This small molecule binds to this protein.
Small molecule (SMILES): O=C(c1cccc(-c2cccc(O)c2F)n1)c1ccc(F)c(O)c1O

Binding-site contacts:
Ligand atom C12 contacts residue GLN150 of chain 3.A at 3.7 Å.
Ligand atom C16 contacts residue TYR156 of chain 3.A at 3.8 Å (hydrophobic).
Ligand atom C14 contacts residue NAD1 of chain 3.B at 3.5 Å.
Ligand atom C4 contacts residue GLN150 of chain 3.A at 3.5 Å.
Ligand atom N contacts residue GLN150 of chain 3.A at 3.5 Å (h-bond).
Ligand atom C14 contacts residue SER143 of chain 3.A at 3.6 Å.
Ligand atom C7 contacts residue LEU197 of chain 3.A at 3.6 Å (hydrophobic).
Ligand atom C17 contacts residue GLN150 of chain 3.A at 3.5 Å.
Ligand atom F contacts residue NAD1 of chain 3.B at 3.8 Å.
Ligand atom O contacts residue GLN152 of chain 3.A at 3.2 Å (h-bond).
Ligand atom C13 contacts residue ASN188 of chain 3.A at 3.4 Å.
Ligand atom C contacts residue GLN150 of chain 3.A at 3.7 Å.
Ligand atom C16 contacts residue NAD1 of chain 3.B at 3.5 Å.
Ligand atom O2 contacts residue TYR156 of chain 3.A at 2.5 Å (h-bond).
Ligand atom C contacts residue ALA151 of chain 3.A at 3.4 Å (hydrophobic).
Ligand atom C9 contacts residue LEU197 of chain 3.A at 3.5 Å (hydrophobic).
Ligand atom C15 contacts residue SER143 of chain 3.A at 3.5 Å.
Ligand atom C8 contacts residue TRP194 of chain 3.A at 3.4 Å (hydrophobic).
Ligand atom C15 contacts residue NAD1 of chain 3.B at 3.1 Å.
Ligand atom C13 contacts residue TYR255 of chain 2.A at 3.2 Å (hydrophobic).
Ligand atom O2 contacts residue NAD1 of chain 3.B at 2.8 Å.
Ligand atom O3 contacts residue TYR156 of chain 3.A at 3.1 Å (h-bond).
Ligand atom F contacts residue SER143 of chain 3.A at 2.8 Å.
Ligand atom C16 contacts residue HIS95 of chain 3.A at 3.5 Å.
Ligand atom O3 contacts residue NAD1 of chain 3.B at 3.6 Å.
Ligand atom O1 contacts residue LEU197 of chain 3.A at 3.5 Å.
Ligand atom O contacts residue ALA151 of chain 3.A at 2.8 Å (h-bond).
Ligand atom C3 contacts residue GLN150 of chain 3.A at 3.7 Å.
Ligand atom C12 contacts residue ASN188 of chain 3.A at 3.3 Å.
Ligand atom O2 contacts residue SER143 of chain 3.A at 2.6 Å (h-bond).
Ligand atom C14 contacts residue TYR255 of chain 2.A at 3.5 Å (hydrophobic).
Ligand atom C7 contacts residue TRP194 of chain 3.A at 3.4 Å (hydrophobic).
Ligand atom O3 contacts residue HIS95 of chain 3.A at 3.2 Å.
Ligand atom C1 contacts residue ALA151 of chain 3.A at 3.3 Å (hydrophobic).
Ligand atom F1 contacts residue HIS95 of chain 3.A at 2.8 Å.
Ligand atom F contacts residue PRO186 of chain 3.A at 3.7 Å.
Ligand atom F contacts residue TYR255 of chain 2.A at 2.8 Å.
Ligand atom C15 contacts residue TYR156 of chain 3.A at 3.6 Å (hydrophobic).
Ligand atom C8 contacts residue LEU197 of chain 3.A at 3.4 Å (hydrophobic).
Ligand atom F contacts residue VAL145 of chain 3.A at 3.4 Å.

Sequence of chain 3.A:
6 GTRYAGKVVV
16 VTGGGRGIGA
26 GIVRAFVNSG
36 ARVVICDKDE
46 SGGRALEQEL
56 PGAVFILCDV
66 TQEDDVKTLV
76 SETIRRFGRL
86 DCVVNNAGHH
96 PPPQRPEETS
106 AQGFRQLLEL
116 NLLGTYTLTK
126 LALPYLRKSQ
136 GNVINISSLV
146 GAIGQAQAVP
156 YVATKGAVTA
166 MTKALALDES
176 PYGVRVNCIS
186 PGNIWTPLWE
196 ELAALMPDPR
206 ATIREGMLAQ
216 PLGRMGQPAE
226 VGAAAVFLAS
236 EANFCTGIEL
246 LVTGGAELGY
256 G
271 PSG

Sequence of chain 2.A:
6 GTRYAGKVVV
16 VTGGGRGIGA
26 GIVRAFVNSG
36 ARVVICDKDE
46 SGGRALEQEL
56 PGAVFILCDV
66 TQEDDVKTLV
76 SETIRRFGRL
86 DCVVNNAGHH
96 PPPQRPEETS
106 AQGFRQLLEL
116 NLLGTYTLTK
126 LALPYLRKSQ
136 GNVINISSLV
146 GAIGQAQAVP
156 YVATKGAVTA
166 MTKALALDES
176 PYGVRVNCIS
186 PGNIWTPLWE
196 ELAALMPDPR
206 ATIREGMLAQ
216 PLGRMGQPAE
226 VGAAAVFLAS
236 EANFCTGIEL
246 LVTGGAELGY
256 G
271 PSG